This small molecule binds to this protein.
Small molecule (SMILES): Cc1cc(OCCCc2c(C(=O)Nc3cccc(C(=O)O)c3)[nH]c3c(-c4c(C)nn(C)c4C)c(Cl)ccc23)cc(C)c1Cl

Binding-site contacts:
Ligand atom O18 contacts residue VAL90 of chain 1.A at 3.6 Å (h-bond).
Ligand atom C29 contacts residue GLY103 of chain 1.A at 3.6 Å.
Ligand atom O20 contacts residue VAL85 of chain 1.A at 3.8 Å.
Ligand atom O25 contacts residue LEU99 of chain 1.A at 3.8 Å.
Ligand atom C14 contacts residue ARG95 of chain 1.A at 3.8 Å.
Ligand atom C32 contacts residue VAL81 of chain 1.A at 3.6 Å (hydrophobic).
Ligand atom C12 contacts residue ARG95 of chain 1.A at 3.7 Å.
Ligand atom C28 contacts residue PHE102 of chain 1.A at 3.3 Å (hydrophobic).
Ligand atom O18 contacts residue GLY89 of chain 1.A at 3.4 Å.
Ligand atom C24 contacts residue LEU99 of chain 1.A at 3.4 Å (hydrophobic).
Ligand atom C03 contacts residue PHE60 of chain 1.A at 3.6 Å (hydrophobic).
Ligand atom C22 contacts residue THR98 of chain 1.A at 3.6 Å.
Ligand atom C30 contacts residue MET82 of chain 1.A at 3.2 Å (hydrophobic).
Ligand atom N41 contacts residue ALA59 of chain 1.A at 3.8 Å.
Ligand atom C21 contacts residue THR98 of chain 1.A at 3.6 Å.
Ligand atom C26 contacts residue MET82 of chain 1.A at 3.5 Å (hydrophobic).
Ligand atom C43 contacts residue HIS56 of chain 1.A at 3.2 Å.
Ligand atom CL contacts residue MET63 of chain 1.A at 3.3 Å.
Ligand atom C31 contacts residue PHE102 of chain 1.A at 3.6 Å (hydrophobic).
Ligand atom C29 contacts residue PHE102 of chain 1.A at 3.8 Å (hydrophobic).
Ligand atom C03 contacts residue PHE102 of chain 1.A at 3.7 Å (hydrophobic).
Ligand atom CL2 contacts residue PHE102 of chain 1.A at 3.5 Å.
Ligand atom C31 contacts residue MET82 of chain 1.A at 3.2 Å (hydrophobic).
Ligand atom C11 contacts residue ARG95 of chain 1.A at 3.6 Å.
Ligand atom CL contacts residue ALA59 of chain 1.A at 3.1 Å.
Ligand atom O18 contacts residue ARG95 of chain 1.A at 3.5 Å.
Ligand atom C43 contacts residue ALA59 of chain 1.A at 3.7 Å (hydrophobic).
Ligand atom C23 contacts residue PHE86 of chain 1.A at 3.7 Å (hydrophobic).
Ligand atom C13 contacts residue ARG95 of chain 1.A at 3.7 Å.
Ligand atom O20 contacts residue ARG95 of chain 1.A at 2.9 Å (salt-bridge).
Ligand atom CL contacts residue PHE60 of chain 1.A at 3.6 Å.
Ligand atom C42 contacts residue ALA59 of chain 1.A at 3.7 Å (hydrophobic).
Ligand atom C27 contacts residue PHE102 of chain 1.A at 3.8 Å (hydrophobic).
Ligand atom C15 contacts residue ARG95 of chain 1.A at 3.4 Å.
Ligand atom O17 contacts residue ARG95 of chain 1.A at 3.6 Å (salt-bridge).
Ligand atom C33 contacts residue MET82 of chain 1.A at 3.5 Å (hydrophobic).
Ligand atom C02 contacts residue PHE60 of chain 1.A at 3.8 Å (hydrophobic).
Ligand atom C33 contacts residue PHE102 of chain 1.A at 3.2 Å (hydrophobic).
Ligand atom C16 contacts residue ARG95 of chain 1.A at 3.4 Å.
Ligand atom C19 contacts residue ARG95 of chain 1.A at 3.2 Å.

Sequence of chain 1.A:
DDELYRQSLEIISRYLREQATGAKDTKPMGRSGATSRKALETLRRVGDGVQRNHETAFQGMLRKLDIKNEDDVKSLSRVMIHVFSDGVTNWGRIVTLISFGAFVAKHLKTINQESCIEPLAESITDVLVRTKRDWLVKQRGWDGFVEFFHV